Binding-site contacts:
Ligand atom C05 contacts residue MET43 of chain 1.C at 4.0 Å (hydrophobic).
Ligand atom S13 contacts residue MET43 of chain 1.C at 4.3 Å.
Ligand atom S01 contacts residue ASP100 of chain 1.C at 3.9 Å.
Ligand atom C02 contacts residue ASP100 of chain 1.C at 3.7 Å.
Ligand atom C08 contacts residue HIS226 of chain 1.C at 3.5 Å.
Ligand atom O10 contacts residue GLY195 of chain 1.C at 4.4 Å.
Ligand atom S01 contacts residue ZN1 of chain 1.L at 2.5 Å.
Ligand atom O11 contacts residue HIS226 of chain 1.C at 4.1 Å.
Ligand atom C12 contacts residue VAL49 of chain 1.C at 3.6 Å (hydrophobic).
Ligand atom C02 contacts residue HIS165 of chain 1.C at 4.5 Å.
Ligand atom C02 contacts residue ZN1 of chain 1.K at 3.4 Å.
Ligand atom C12 contacts residue HIS226 of chain 1.C at 3.9 Å.
Ligand atom S01 contacts residue HIS96 of chain 1.C at 4.4 Å.
Ligand atom C03 contacts residue HIS226 of chain 1.C at 4.2 Å.
Ligand atom C09 contacts residue HIS226 of chain 1.C at 4.3 Å.
Ligand atom C03 contacts residue ZN1 of chain 1.K at 3.7 Å.
Ligand atom C03 contacts residue ASP100 of chain 1.C at 4.0 Å.
Ligand atom N07 contacts residue HIS226 of chain 1.C at 4.3 Å.
Ligand atom S04 contacts residue TRP69 of chain 1.C at 3.7 Å.
Ligand atom S01 contacts residue HIS98 of chain 1.C at 3.8 Å.
Ligand atom S13 contacts residue VAL49 of chain 1.C at 4.1 Å.
Ligand atom N07 contacts residue ZN1 of chain 1.K at 4.4 Å.
Ligand atom S01 contacts residue CYS184 of chain 1.C at 3.8 Å.
Ligand atom C02 contacts residue HIS98 of chain 1.C at 3.6 Å.
Ligand atom C08 contacts residue ZN1 of chain 1.K at 4.1 Å.
Ligand atom S01 contacts residue HIS226 of chain 1.C at 3.7 Å.
Ligand atom S01 contacts residue HIS165 of chain 1.C at 3.2 Å (h-bond).
Ligand atom C03 contacts residue TRP69 of chain 1.C at 4.3 Å (hydrophobic).
Ligand atom C02 contacts residue ZN1 of chain 1.L at 3.2 Å.
Ligand atom S01 contacts residue ZN1 of chain 1.K at 2.4 Å.
Ligand atom S04 contacts residue MET43 of chain 1.C at 4.0 Å.

This small molecule binds to this protein.
Small molecule (SMILES): O=C(O)[C@@H]1CS[C@H]2CS[C@H](CS)N21

Sequence of chain 1.C:
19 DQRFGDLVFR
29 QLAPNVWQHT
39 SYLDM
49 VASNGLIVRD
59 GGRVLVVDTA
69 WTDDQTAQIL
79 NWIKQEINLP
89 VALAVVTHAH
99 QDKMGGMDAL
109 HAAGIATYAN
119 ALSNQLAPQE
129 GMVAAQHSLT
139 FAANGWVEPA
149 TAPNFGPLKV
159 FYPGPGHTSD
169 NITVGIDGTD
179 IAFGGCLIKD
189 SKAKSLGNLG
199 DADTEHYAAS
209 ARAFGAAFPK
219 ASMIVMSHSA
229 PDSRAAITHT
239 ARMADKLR